Binding-site contacts:
Ligand atom C5 contacts residue ARG18 of chain 1.A at 4.3 Å.
Ligand atom C22 contacts residue LYS119 of chain 1.A at 4.3 Å.
Ligand atom C13 contacts residue CYS83 of chain 1.A at 3.2 Å (hydrophobic).
Ligand atom C7 contacts residue ILE15 of chain 1.A at 4.2 Å (hydrophobic).
Ligand atom C7 contacts residue VAL11 of chain 1.A at 3.4 Å (hydrophobic).
Ligand atom C3 contacts residue ALA118 of chain 1.A at 4.1 Å (hydrophobic).
Ligand atom C3 contacts residue ARG18 of chain 1.A at 4.0 Å.
Ligand atom C10 contacts residue ARG18 of chain 1.A at 4.1 Å.
Ligand atom O27 contacts residue CYS83 of chain 1.A at 3.7 Å.
Ligand atom C7 contacts residue CYS83 of chain 1.A at 4.2 Å (hydrophobic).
Ligand atom C4 contacts residue LEU114 of chain 1.A at 3.7 Å (hydrophobic).
Ligand atom C2 contacts residue LEU114 of chain 1.A at 4.4 Å (hydrophobic).
Ligand atom C14 contacts residue CYS83 of chain 1.A at 3.8 Å (hydrophobic).
Ligand atom C8 contacts residue VAL11 of chain 1.A at 4.0 Å (hydrophobic).
Ligand atom C22 contacts residue ALA118 of chain 1.A at 4.5 Å (hydrophobic).
Ligand atom C8 contacts residue GLU14 of chain 1.A at 3.5 Å.
Ligand atom C6 contacts residue VAL11 of chain 1.A at 4.4 Å (hydrophobic).
Ligand atom C8 contacts residue ILE15 of chain 1.A at 4.3 Å (hydrophobic).
Ligand atom C12 contacts residue CYS83 of chain 1.A at 4.3 Å (hydrophobic).
Ligand atom C2 contacts residue ALA118 of chain 1.A at 3.7 Å (hydrophobic).
Ligand atom C16 contacts residue CYS83 of chain 1.A at 3.8 Å (hydrophobic).
Ligand atom C11 contacts residue ARG18 of chain 1.A at 4.3 Å.
Ligand atom C3 contacts residue LEU114 of chain 1.A at 4.1 Å (hydrophobic).
Ligand atom C4 contacts residue ILE15 of chain 1.A at 4.2 Å (hydrophobic).
Ligand atom O24 contacts residue ALA118 of chain 1.A at 3.7 Å.
Ligand atom C23 contacts residue ALA118 of chain 1.A at 3.9 Å (hydrophobic).
Ligand atom C6 contacts residue ILE15 of chain 1.A at 4.5 Å (hydrophobic).
Ligand atom C5 contacts residue ILE15 of chain 1.A at 4.1 Å (hydrophobic).

Sequence of chain 1.A:
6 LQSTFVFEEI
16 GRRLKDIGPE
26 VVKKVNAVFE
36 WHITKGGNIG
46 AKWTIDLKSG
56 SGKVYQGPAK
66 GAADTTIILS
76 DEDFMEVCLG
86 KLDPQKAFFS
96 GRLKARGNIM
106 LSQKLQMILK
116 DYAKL

This protein binds this small molecule.
Small molecule (SMILES): CC(C)(C)CC(C)(C)c1ccc(OCCOCCOCCOCCOCCOCCOCCOCCOCCOCCO)cc1